This protein binds this small molecule.
Small molecule (SMILES): CC(C)=CCC[C@@H](C)[C@H]1CC[C@H]2C3=C(CC[C@]12C)[C@@]1(C)CC[C@H](O)[C@@](C)(C(=O)O)[C@@H]1CC3

Sequence of chain 6.A:
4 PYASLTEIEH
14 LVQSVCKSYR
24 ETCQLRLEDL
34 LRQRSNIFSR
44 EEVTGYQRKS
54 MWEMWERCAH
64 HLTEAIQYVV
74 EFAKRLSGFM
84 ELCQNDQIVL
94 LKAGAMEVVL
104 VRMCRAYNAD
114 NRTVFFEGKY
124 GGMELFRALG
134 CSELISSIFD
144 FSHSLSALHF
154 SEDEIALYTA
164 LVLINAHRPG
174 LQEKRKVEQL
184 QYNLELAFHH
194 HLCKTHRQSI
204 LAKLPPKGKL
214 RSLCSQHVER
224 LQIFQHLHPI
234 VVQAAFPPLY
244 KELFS

Binding-site contacts:
Ligand atom C1 contacts residue MET106 of chain 6.A at 4.0 Å (hydrophobic).
Ligand atom C4A contacts residue GLN27 of chain 6.A at 3.1 Å.
Ligand atom OC1 contacts residue ALA68 of chain 6.A at 4.0 Å.
Ligand atom OC1 contacts residue HIS64 of chain 6.A at 3.7 Å.
Ligand atom C19 contacts residue MET106 of chain 6.A at 3.9 Å (hydrophobic).
Ligand atom OC1 contacts residue GLN27 of chain 6.A at 3.0 Å (h-bond).
Ligand atom C18 contacts residue PHE129 of chain 6.A at 4.1 Å (hydrophobic).
Ligand atom C16 contacts residue CYS61 of chain 6.A at 3.7 Å (hydrophobic).
Ligand atom C24 contacts residue LEU132 of chain 6.A at 4.2 Å (hydrophobic).
Ligand atom C4B contacts residue ALA109 of chain 6.A at 4.1 Å (hydrophobic).
Ligand atom C19 contacts residue VAL117 of chain 6.A at 3.8 Å (hydrophobic).
Ligand atom C7 contacts residue PHE119 of chain 6.A at 4.2 Å (hydrophobic).
Ligand atom O3 contacts residue GLN27 of chain 6.A at 3.0 Å (h-bond).
Ligand atom C27 contacts residue TRP58 of chain 6.A at 3.5 Å (hydrophobic).
Ligand atom C15 contacts residue HIS64 of chain 6.A at 3.9 Å.
Ligand atom C27 contacts residue HIS220 of chain 6.A at 3.8 Å.
Ligand atom C15 contacts residue CYS61 of chain 6.A at 4.2 Å (hydrophobic).
Ligand atom C2 contacts residue MET106 of chain 6.A at 4.2 Å (hydrophobic).
Ligand atom C19 contacts residue PHE118 of chain 6.A at 4.2 Å (hydrophobic).
Ligand atom C26 contacts residue HIS220 of chain 6.A at 4.0 Å.
Ligand atom C22 contacts residue ILE138 of chain 6.A at 3.7 Å (hydrophobic).
Ligand atom C23 contacts residue ILE138 of chain 6.A at 4.2 Å (hydrophobic).
Ligand atom C25 contacts residue HIS220 of chain 6.A at 4.0 Å.
Ligand atom C26 contacts residue LEU65 of chain 6.A at 3.7 Å (hydrophobic).
Ligand atom C21 contacts residue ILE141 of chain 6.A at 3.8 Å (hydrophobic).
Ligand atom C3 contacts residue GLN27 of chain 6.A at 3.5 Å.
Ligand atom C15 contacts residue PHE119 of chain 6.A at 4.0 Å (hydrophobic).
Ligand atom C14 contacts residue LEU65 of chain 6.A at 3.9 Å (hydrophobic).
Ligand atom C7 contacts residue HIS64 of chain 6.A at 4.1 Å.
Ligand atom OC2 contacts residue LEU28 of chain 6.A at 3.3 Å.
Ligand atom C21 contacts residue ILE138 of chain 6.A at 4.0 Å (hydrophobic).
Ligand atom OC2 contacts residue GLN27 of chain 6.A at 2.8 Å (h-bond).
Ligand atom C6 contacts residue PHE118 of chain 6.A at 3.9 Å (hydrophobic).
Ligand atom C22 contacts residue PHE129 of chain 6.A at 4.0 Å (hydrophobic).
Ligand atom C11 contacts residue MET106 of chain 6.A at 3.8 Å (hydrophobic).
Ligand atom C24 contacts residue ILE138 of chain 6.A at 4.2 Å (hydrophobic).
Ligand atom C20 contacts residue PHE129 of chain 6.A at 4.0 Å (hydrophobic).
Ligand atom C19 contacts residue ALA109 of chain 6.A at 3.9 Å (hydrophobic).
Ligand atom C12 contacts residue MET106 of chain 6.A at 3.5 Å (hydrophobic).
Ligand atom C11 contacts residue VAL102 of chain 6.A at 4.1 Å (hydrophobic).